The small molecule below binds the protein below.
Small molecule (SMILES): NCCc1c[nH]cn1

Binding-site contacts:
Ligand atom NE2 contacts residue TYR87 of chain 1.A at 3.8 Å.
Ligand atom N contacts residue SER181 of chain 1.B at 3.0 Å (h-bond).
Ligand atom ND1 contacts residue PHE225 of chain 1.B at 3.8 Å.
Ligand atom CA contacts residue PHE225 of chain 1.B at 4.1 Å (hydrophobic).
Ligand atom N contacts residue TYR230 of chain 1.B at 4.0 Å.
Ligand atom CA contacts residue GLU180 of chain 1.B at 4.0 Å.
Ligand atom CB contacts residue PHE225 of chain 1.B at 4.1 Å (hydrophobic).
Ligand atom CD2 contacts residue PHE225 of chain 1.B at 3.7 Å (hydrophobic).
Ligand atom CA contacts residue TYR122 of chain 1.B at 3.3 Å (hydrophobic).
Ligand atom NE2 contacts residue GLN89 of chain 1.A at 4.1 Å.
Ligand atom CB contacts residue TYR182 of chain 1.B at 4.2 Å (hydrophobic).
Ligand atom CG contacts residue THR227 of chain 1.B at 4.3 Å.
Ligand atom CA contacts residue TYR182 of chain 1.B at 4.3 Å (hydrophobic).
Ligand atom ND1 contacts residue THR227 of chain 1.B at 3.5 Å (h-bond).
Ligand atom NE2 contacts residue PHE225 of chain 1.B at 3.5 Å.
Ligand atom CA contacts residue TYR87 of chain 1.A at 4.1 Å (hydrophobic).
Ligand atom CG contacts residue PHE225 of chain 1.B at 3.8 Å (hydrophobic).
Ligand atom N contacts residue TYR122 of chain 1.B at 3.5 Å (h-bond).
Ligand atom CG contacts residue TYR87 of chain 1.A at 4.2 Å (hydrophobic).
Ligand atom CE1 contacts residue PHE225 of chain 1.B at 3.8 Å (hydrophobic).
Ligand atom N contacts residue GLU180 of chain 1.B at 3.8 Å.
Ligand atom CG contacts residue GLN89 of chain 1.A at 4.4 Å.
Ligand atom ND1 contacts residue GLN89 of chain 1.A at 3.4 Å (h-bond).
Ligand atom CA contacts residue TYR230 of chain 1.B at 4.5 Å (hydrophobic).
Ligand atom CE1 contacts residue GLN89 of chain 1.A at 3.2 Å.
Ligand atom CE1 contacts residue ASP68 of chain 1.A at 3.9 Å.
Ligand atom NE2 contacts residue ASP68 of chain 1.A at 3.0 Å (salt-bridge).
Ligand atom CB contacts residue THR227 of chain 1.B at 4.3 Å.
Ligand atom CD2 contacts residue ASP68 of chain 1.A at 4.0 Å.
Ligand atom CA contacts residue SER181 of chain 1.B at 4.4 Å.
Ligand atom CD2 contacts residue TYR87 of chain 1.A at 3.6 Å (hydrophobic).
Ligand atom N contacts residue TYR182 of chain 1.B at 3.4 Å (h-bond).
Ligand atom CB contacts residue TYR230 of chain 1.B at 3.8 Å (hydrophobic).

Sequence of chain 1.A:
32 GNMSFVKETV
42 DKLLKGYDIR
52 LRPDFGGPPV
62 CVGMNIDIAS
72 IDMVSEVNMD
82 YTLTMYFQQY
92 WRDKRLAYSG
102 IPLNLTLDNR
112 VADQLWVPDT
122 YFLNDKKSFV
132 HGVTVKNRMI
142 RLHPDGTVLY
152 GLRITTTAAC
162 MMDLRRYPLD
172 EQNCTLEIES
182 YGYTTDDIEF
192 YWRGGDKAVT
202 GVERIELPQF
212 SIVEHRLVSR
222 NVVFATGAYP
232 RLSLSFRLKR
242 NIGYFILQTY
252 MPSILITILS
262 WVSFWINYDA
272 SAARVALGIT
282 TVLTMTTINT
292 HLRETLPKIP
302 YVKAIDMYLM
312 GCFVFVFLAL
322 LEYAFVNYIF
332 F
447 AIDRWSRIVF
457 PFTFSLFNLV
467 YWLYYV

Sequence of chain 1.B:
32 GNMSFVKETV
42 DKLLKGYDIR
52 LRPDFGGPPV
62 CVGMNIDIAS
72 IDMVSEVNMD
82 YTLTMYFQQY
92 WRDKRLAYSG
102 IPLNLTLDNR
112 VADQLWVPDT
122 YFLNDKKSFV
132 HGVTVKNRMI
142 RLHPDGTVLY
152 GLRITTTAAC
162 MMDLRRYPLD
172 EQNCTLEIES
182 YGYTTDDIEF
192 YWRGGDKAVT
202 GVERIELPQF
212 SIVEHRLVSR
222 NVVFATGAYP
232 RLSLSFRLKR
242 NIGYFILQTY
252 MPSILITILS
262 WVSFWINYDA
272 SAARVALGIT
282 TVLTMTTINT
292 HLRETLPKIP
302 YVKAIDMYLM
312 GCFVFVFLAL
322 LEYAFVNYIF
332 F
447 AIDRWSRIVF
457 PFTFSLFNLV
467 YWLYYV